Sequence of chain 1.A:
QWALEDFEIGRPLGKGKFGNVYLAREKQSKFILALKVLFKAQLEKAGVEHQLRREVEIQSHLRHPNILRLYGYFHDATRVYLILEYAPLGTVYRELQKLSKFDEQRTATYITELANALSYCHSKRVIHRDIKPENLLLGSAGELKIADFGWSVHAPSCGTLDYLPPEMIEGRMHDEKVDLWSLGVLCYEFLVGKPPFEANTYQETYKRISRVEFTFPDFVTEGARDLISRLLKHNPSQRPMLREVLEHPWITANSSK

This protein binds this small molecule.
Small molecule (SMILES): Nc1nc(Nc2ccc(S(N)(=O)=O)cc2)nn1C(=O)c1c(F)cccc1F

Binding-site contacts:
Ligand atom O2 contacts residue LEU16 of chain 1.A at 3.6 Å.
Ligand atom N3 contacts residue ALA90 of chain 1.A at 2.4 Å (h-bond).
Ligand atom C3 contacts residue GLY93 of chain 1.A at 3.7 Å.
Ligand atom C8 contacts residue TYR89 of chain 1.A at 3.8 Å (hydrophobic).
Ligand atom C12 contacts residue GLY17 of chain 1.A at 3.6 Å.
Ligand atom F1 contacts residue GLY17 of chain 1.A at 3.5 Å.
Ligand atom C12 contacts residue LEU16 of chain 1.A at 3.5 Å (hydrophobic).
Ligand atom C8 contacts residue GLY93 of chain 1.A at 3.6 Å.
Ligand atom N3 contacts residue TYR89 of chain 1.A at 3.8 Å.
Ligand atom N1 contacts residue LEU71 of chain 1.A at 3.9 Å.
Ligand atom N6 contacts residue LEU140 of chain 1.A at 3.5 Å.
Ligand atom C6 contacts residue GLY93 of chain 1.A at 3.8 Å.
Ligand atom C2 contacts residue LEU140 of chain 1.A at 3.8 Å (hydrophobic).
Ligand atom C9 contacts residue LEU140 of chain 1.A at 3.7 Å (hydrophobic).
Ligand atom C3 contacts residue ALA90 of chain 1.A at 3.1 Å (hydrophobic).
Ligand atom C1 contacts residue LEU140 of chain 1.A at 3.6 Å (hydrophobic).
Ligand atom N1 contacts residue ALA37 of chain 1.A at 3.4 Å.
Ligand atom O3 contacts residue VAL24 of chain 1.A at 3.6 Å.
Ligand atom N4 contacts residue ARG97 of chain 1.A at 3.6 Å.
Ligand atom F2 contacts residue ALA150 of chain 1.A at 3.7 Å.
Ligand atom F2 contacts residue LEU140 of chain 1.A at 3.1 Å.
Ligand atom C1 contacts residue ALA37 of chain 1.A at 3.8 Å (hydrophobic).
Ligand atom N2 contacts residue ALA90 of chain 1.A at 3.0 Å (h-bond).
Ligand atom C7 contacts residue GLY93 of chain 1.A at 3.6 Å.
Ligand atom N1 contacts residue GLU88 of chain 1.A at 3.1 Å (salt-bridge).
Ligand atom F1 contacts residue VAL24 of chain 1.A at 3.4 Å.
Ligand atom C4 contacts residue GLY93 of chain 1.A at 3.9 Å.
Ligand atom O3 contacts residue LEU87 of chain 1.A at 3.8 Å.
Ligand atom C11 contacts residue LEU16 of chain 1.A at 3.8 Å (hydrophobic).
Ligand atom C2 contacts residue ALA90 of chain 1.A at 3.4 Å (hydrophobic).
Ligand atom C8 contacts residue PRO91 of chain 1.A at 3.9 Å (hydrophobic).
Ligand atom N2 contacts residue TYR89 of chain 1.A at 3.7 Å.
Ligand atom F1 contacts residue LEU16 of chain 1.A at 3.1 Å.
Ligand atom C14 contacts residue GLU137 of chain 1.A at 3.5 Å.
Ligand atom C8 contacts residue ALA90 of chain 1.A at 3.1 Å (hydrophobic).
Ligand atom C5 contacts residue LEU16 of chain 1.A at 3.4 Å (hydrophobic).
Ligand atom N5 contacts residue LEU140 of chain 1.A at 3.4 Å.
Ligand atom O1 contacts residue ARG14 of chain 1.A at 2.9 Å (salt-bridge).
Ligand atom C15 contacts residue LEU140 of chain 1.A at 3.8 Å (hydrophobic).
Ligand atom C1 contacts residue GLU88 of chain 1.A at 3.9 Å.